Binding-site contacts:
Ligand atom C18 contacts residue TRP462 of chain 1.B at 3.8 Å (hydrophobic).
Ligand atom C15 contacts residue TRP462 of chain 1.B at 3.4 Å (hydrophobic).
Ligand atom C20 contacts residue OLA1 of chain 1.K at 4.0 Å.
Ligand atom C15 contacts residue VAL30 of chain 1.B at 3.7 Å (hydrophobic).
Ligand atom C11 contacts residue PHE459 of chain 1.B at 4.0 Å (hydrophobic).
Ligand atom C4 contacts residue LYS458 of chain 1.B at 4.5 Å.
Ligand atom C4 contacts residue TYR18 of chain 1.B at 3.8 Å (hydrophobic).
Ligand atom C8 contacts residue TRP462 of chain 1.B at 4.0 Å (hydrophobic).
Ligand atom C2 contacts residue LEU456 of chain 1.A at 4.0 Å (hydrophobic).
Ligand atom C7 contacts residue TRP462 of chain 1.B at 3.8 Å (hydrophobic).
Ligand atom O1 contacts residue PRO453 of chain 1.A at 3.8 Å.
Ligand atom C1 contacts residue LEU456 of chain 1.A at 4.0 Å (hydrophobic).
Ligand atom C3 contacts residue TYR18 of chain 1.B at 3.5 Å (hydrophobic).
Ligand atom C12 contacts residue PHE459 of chain 1.B at 4.4 Å (hydrophobic).
Ligand atom C16 contacts residue VAL30 of chain 1.B at 4.4 Å (hydrophobic).
Ligand atom C20 contacts residue CYS466 of chain 1.B at 4.0 Å (hydrophobic).
Ligand atom C9 contacts residue LEU26 of chain 1.B at 4.1 Å (hydrophobic).
Ligand atom O1 contacts residue GLN17 of chain 1.B at 4.1 Å.
Ligand atom C27 contacts residue LEU33 of chain 1.B at 4.4 Å (hydrophobic).
Ligand atom C22 contacts residue LEU33 of chain 1.B at 4.1 Å (hydrophobic).
Ligand atom C23 contacts residue CYS466 of chain 1.B at 3.7 Å (hydrophobic).
Ligand atom C11 contacts residue OLA1 of chain 1.K at 4.1 Å.
Ligand atom C21 contacts residue OLA1 of chain 1.K at 3.7 Å.
Ligand atom C19 contacts residue LEU456 of chain 1.A at 3.5 Å (hydrophobic).
Ligand atom C6 contacts residue TRP462 of chain 1.B at 3.9 Å (hydrophobic).
Ligand atom C10 contacts residue LEU456 of chain 1.A at 4.4 Å (hydrophobic).
Ligand atom C16 contacts residue CYS466 of chain 1.B at 4.2 Å (hydrophobic).
Ligand atom C2 contacts residue PRO453 of chain 1.A at 3.9 Å (hydrophobic).
Ligand atom C12 contacts residue OLA1 of chain 1.K at 3.8 Å.
Ligand atom C16 contacts residue TRP462 of chain 1.B at 4.0 Å (hydrophobic).
Ligand atom C27 contacts residue SER469 of chain 1.B at 4.0 Å.
Ligand atom C18 contacts residue PHE459 of chain 1.B at 3.5 Å (hydrophobic).
Ligand atom C19 contacts residue PHE459 of chain 1.B at 3.3 Å (hydrophobic).
Ligand atom O1 contacts residue TYR18 of chain 1.B at 3.1 Å (h-bond).
Ligand atom C22 contacts residue CYS466 of chain 1.B at 3.8 Å (hydrophobic).
Ligand atom O1 contacts residue PRO455 of chain 1.B at 4.4 Å.
Ligand atom C26 contacts residue PHE32 of chain 1.B at 3.6 Å (hydrophobic).
Ligand atom C16 contacts residue LEU33 of chain 1.B at 3.9 Å (hydrophobic).
Ligand atom C25 contacts residue LEU33 of chain 1.B at 3.9 Å (hydrophobic).
Ligand atom C23 contacts residue OLA1 of chain 1.K at 4.0 Å.

The small molecule below binds the protein below.
Small molecule (SMILES): CC(C)CCC[C@@H](C)[C@H]1CC[C@H]2[C@@H]3CC=C4C[C@@H](O)CC[C@]4(C)[C@H]3CC[C@]12C

Sequence of chain 1.B:
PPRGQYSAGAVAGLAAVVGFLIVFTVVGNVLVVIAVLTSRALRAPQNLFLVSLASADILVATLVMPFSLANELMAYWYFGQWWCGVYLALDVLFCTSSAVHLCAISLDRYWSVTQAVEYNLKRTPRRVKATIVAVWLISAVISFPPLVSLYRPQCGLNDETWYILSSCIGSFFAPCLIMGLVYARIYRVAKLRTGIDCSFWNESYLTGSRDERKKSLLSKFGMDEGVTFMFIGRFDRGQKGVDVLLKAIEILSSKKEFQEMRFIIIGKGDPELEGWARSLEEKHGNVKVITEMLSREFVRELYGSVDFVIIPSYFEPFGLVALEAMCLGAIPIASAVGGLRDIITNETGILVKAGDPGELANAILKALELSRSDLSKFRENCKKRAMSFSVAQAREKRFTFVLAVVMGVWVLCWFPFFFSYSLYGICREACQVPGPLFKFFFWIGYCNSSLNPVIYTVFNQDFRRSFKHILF

Sequence of chain 1.A:
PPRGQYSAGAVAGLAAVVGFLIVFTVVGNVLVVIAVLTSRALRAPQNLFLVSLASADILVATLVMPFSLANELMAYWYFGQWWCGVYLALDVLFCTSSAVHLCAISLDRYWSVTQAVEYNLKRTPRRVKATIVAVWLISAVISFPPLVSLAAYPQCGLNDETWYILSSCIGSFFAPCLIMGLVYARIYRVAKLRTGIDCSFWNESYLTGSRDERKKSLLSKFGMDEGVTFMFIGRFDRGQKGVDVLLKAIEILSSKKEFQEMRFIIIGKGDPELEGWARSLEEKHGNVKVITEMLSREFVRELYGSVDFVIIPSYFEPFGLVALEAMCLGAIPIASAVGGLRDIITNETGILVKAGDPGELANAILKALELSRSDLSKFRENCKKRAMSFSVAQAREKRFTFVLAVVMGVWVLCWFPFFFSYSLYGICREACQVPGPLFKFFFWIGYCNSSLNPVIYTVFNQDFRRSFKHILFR